Sequence of chain 1.B:
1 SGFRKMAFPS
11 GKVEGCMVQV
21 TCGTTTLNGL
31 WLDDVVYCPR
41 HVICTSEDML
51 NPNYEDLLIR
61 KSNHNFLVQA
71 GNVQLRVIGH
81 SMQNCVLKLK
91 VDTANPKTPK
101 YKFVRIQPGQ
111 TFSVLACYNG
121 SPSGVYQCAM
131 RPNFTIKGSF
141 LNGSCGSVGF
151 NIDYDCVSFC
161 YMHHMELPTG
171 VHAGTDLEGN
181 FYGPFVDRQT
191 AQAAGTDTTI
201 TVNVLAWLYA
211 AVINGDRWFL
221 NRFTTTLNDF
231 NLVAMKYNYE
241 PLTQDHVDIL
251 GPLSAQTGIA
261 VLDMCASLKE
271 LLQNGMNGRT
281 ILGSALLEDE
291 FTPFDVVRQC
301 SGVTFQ

Sequence of chain 1.A:
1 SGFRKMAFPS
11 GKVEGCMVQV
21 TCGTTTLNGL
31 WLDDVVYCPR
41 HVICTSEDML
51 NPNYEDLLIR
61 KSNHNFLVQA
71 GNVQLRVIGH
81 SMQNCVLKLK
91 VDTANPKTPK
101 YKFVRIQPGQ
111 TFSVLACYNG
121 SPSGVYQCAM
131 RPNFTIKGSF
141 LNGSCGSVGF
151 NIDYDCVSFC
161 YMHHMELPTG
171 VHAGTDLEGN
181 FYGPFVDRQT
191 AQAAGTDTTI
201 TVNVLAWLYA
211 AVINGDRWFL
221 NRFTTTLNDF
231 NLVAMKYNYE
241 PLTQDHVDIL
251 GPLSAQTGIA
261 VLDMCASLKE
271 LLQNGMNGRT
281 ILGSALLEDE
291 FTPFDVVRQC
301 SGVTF

Binding-site contacts:
Ligand atom C4 contacts residue CYS44 of chain 1.B at 3.5 Å (hydrophobic).
Ligand atom C4 contacts residue THR25 of chain 1.B at 3.7 Å.
Ligand atom N01 contacts residue HIS163 of chain 1.B at 2.8 Å (h-bond).
Ligand atom C11 contacts residue GLU166 of chain 1.B at 3.7 Å.
Ligand atom C11 contacts residue CYS145 of chain 1.B at 3.7 Å (hydrophobic).
Ligand atom C07 contacts residue HIS41 of chain 1.B at 3.6 Å.
Ligand atom C4 contacts residue HIS41 of chain 1.B at 3.2 Å.
Ligand atom C11 contacts residue HIS163 of chain 1.B at 3.4 Å.
Ligand atom N01 contacts residue SER144 of chain 1.B at 3.8 Å.
Ligand atom C04 contacts residue ASN142 of chain 1.B at 3.8 Å.
Ligand atom C22 contacts residue CYS145 of chain 1.B at 3.8 Å (hydrophobic).
Ligand atom C09 contacts residue MET165 of chain 1.B at 3.4 Å (hydrophobic).
Ligand atom S01 contacts residue ARG188 of chain 1.B at 3.4 Å (salt-bridge).
Ligand atom C10 contacts residue LEU141 of chain 1.B at 3.8 Å (hydrophobic).
Ligand atom C12 contacts residue ARG188 of chain 1.B at 3.2 Å.
Ligand atom S01 contacts residue GLN189 of chain 1.B at 3.5 Å (h-bond).
Ligand atom C10 contacts residue GLU166 of chain 1.B at 3.6 Å.
Ligand atom CL01 contacts residue HIS41 of chain 1.B at 3.7 Å.
Ligand atom C10 contacts residue PHE140 of chain 1.B at 3.5 Å (hydrophobic).
Ligand atom O01 contacts residue GLU166 of chain 1.B at 2.9 Å (salt-bridge).
Ligand atom C23 contacts residue GLN189 of chain 1.B at 3.1 Å.
Ligand atom C18 contacts residue MET49 of chain 1.B at 3.8 Å (hydrophobic).
Ligand atom N01 contacts residue GLU166 of chain 1.B at 3.8 Å.
Ligand atom C13 contacts residue GLU166 of chain 1.B at 3.7 Å.
Ligand atom C2 contacts residue SER46 of chain 1.B at 3.8 Å.
Ligand atom CL01 contacts residue MET165 of chain 1.B at 3.6 Å.
Ligand atom C18 contacts residue MET165 of chain 1.B at 3.5 Å (hydrophobic).
Ligand atom C12 contacts residue MET49 of chain 1.B at 3.7 Å (hydrophobic).
Ligand atom C03 contacts residue ASN142 of chain 1.B at 3.6 Å.
Ligand atom C12 contacts residue ASP187 of chain 1.B at 3.7 Å.
Ligand atom O01 contacts residue MET165 of chain 1.B at 3.3 Å.
Ligand atom CL01 contacts residue ASP187 of chain 1.B at 3.4 Å.
Ligand atom C19 contacts residue GLN189 of chain 1.B at 3.8 Å.
Ligand atom C05 contacts residue HIS41 of chain 1.B at 3.8 Å.
Ligand atom C03 contacts residue PHE140 of chain 1.B at 3.8 Å (hydrophobic).
Ligand atom C12 contacts residue VAL186 of chain 1.B at 3.6 Å (hydrophobic).
Ligand atom C03 contacts residue GLU166 of chain 1.B at 3.6 Å.
Ligand atom C09 contacts residue HIS164 of chain 1.B at 3.5 Å.
Ligand atom C03 contacts residue LEU141 of chain 1.B at 3.8 Å (hydrophobic).
Ligand atom CL01 contacts residue HIS164 of chain 1.B at 3.7 Å.

The small molecule below binds the protein below.
Small molecule (SMILES): CN(C)c1ccc(N(Cc2cc(Cl)cs2)C(=O)Cc2cncc3ccccc23)cc1